Sequence of chain 1.C:
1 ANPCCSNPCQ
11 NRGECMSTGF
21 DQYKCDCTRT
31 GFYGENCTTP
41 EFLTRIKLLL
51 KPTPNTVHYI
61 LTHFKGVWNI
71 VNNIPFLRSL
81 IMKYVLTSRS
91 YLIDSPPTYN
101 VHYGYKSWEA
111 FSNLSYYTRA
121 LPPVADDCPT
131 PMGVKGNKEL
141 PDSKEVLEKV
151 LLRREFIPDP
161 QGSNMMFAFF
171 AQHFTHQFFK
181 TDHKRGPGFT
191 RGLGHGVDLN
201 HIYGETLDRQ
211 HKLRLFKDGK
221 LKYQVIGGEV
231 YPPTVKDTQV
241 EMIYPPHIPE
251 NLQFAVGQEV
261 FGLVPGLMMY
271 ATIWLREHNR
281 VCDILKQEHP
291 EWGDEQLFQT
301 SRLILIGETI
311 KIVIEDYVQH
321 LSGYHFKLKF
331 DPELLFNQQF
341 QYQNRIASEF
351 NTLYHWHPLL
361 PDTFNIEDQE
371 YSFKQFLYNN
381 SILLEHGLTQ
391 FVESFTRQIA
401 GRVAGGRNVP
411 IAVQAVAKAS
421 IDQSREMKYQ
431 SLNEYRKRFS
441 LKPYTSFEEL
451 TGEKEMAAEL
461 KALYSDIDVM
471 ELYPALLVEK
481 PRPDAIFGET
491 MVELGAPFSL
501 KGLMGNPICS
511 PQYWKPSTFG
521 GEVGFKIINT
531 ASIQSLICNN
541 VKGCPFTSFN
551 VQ

Binding-site contacts:
Ligand atom NCB contacts residue TYR324 of chain 1.C at 3.0 Å (h-bond).
Ligand atom CCL contacts residue VAL318 of chain 1.C at 3.6 Å (hydrophobic).
Ligand atom CBL contacts residue SER322 of chain 1.C at 3.7 Å.
Ligand atom CBU contacts residue MET491 of chain 1.C at 3.5 Å (hydrophobic).
Ligand atom NCB contacts residue ARG89 of chain 1.C at 3.6 Å (salt-bridge).
Ligand atom CBS contacts residue TYR354 of chain 1.C at 3.8 Å (hydrophobic).
Ligand atom CL contacts residue MET491 of chain 1.C at 3.8 Å.
Ligand atom CCN contacts residue VAL492 of chain 1.C at 3.3 Å (hydrophobic).
Ligand atom CBS contacts residue TRP356 of chain 1.C at 3.8 Å (hydrophobic).
Ligand atom OAW contacts residue TYR84 of chain 1.C at 3.4 Å.
Ligand atom OBW contacts residue SER499 of chain 1.C at 3.0 Å (h-bond).
Ligand atom CBN contacts residue ALA496 of chain 1.C at 3.6 Å (hydrophobic).
Ligand atom CAV contacts residue TYR84 of chain 1.C at 3.2 Å (hydrophobic).
Ligand atom OCM contacts residue SER322 of chain 1.C at 3.3 Å.
Ligand atom CBT contacts residue GLY495 of chain 1.C at 3.7 Å.
Ligand atom OCA contacts residue ALA496 of chain 1.C at 3.3 Å.
Ligand atom CCL contacts residue LEU500 of chain 1.C at 3.6 Å (hydrophobic).
Ligand atom CBF contacts residue ARG89 of chain 1.C at 3.4 Å.
Ligand atom CCN contacts residue LEU321 of chain 1.C at 3.8 Å (hydrophobic).
Ligand atom CBY contacts residue ARG89 of chain 1.C at 3.3 Å.
Ligand atom CBF contacts residue SER88 of chain 1.C at 3.7 Å.
Ligand atom CBG contacts residue VAL492 of chain 1.C at 3.7 Å (hydrophobic).
Ligand atom CBG contacts residue SER322 of chain 1.C at 3.5 Å.
Ligand atom OAG contacts residue TYR84 of chain 1.C at 2.1 Å (h-bond).
Ligand atom CBN contacts residue VAL318 of chain 1.C at 3.4 Å (hydrophobic).
Ligand atom CBU contacts residue GLY495 of chain 1.C at 3.3 Å.
Ligand atom OCA contacts residue ARG89 of chain 1.C at 2.4 Å (salt-bridge).
Ligand atom CCC contacts residue ARG89 of chain 1.C at 2.8 Å.
Ligand atom OAH contacts residue LYS51 of chain 1.C at 2.7 Å (salt-bridge).
Ligand atom CAB contacts residue TYR84 of chain 1.C at 3.3 Å (hydrophobic).
Ligand atom CCC contacts residue TYR324 of chain 1.C at 3.8 Å (hydrophobic).
Ligand atom NAA contacts residue ARG89 of chain 1.C at 3.6 Å.
Ligand atom CL contacts residue TRP356 of chain 1.C at 3.4 Å.
Ligand atom CBU contacts residue ALA496 of chain 1.C at 3.5 Å (hydrophobic).
Ligand atom OAS contacts residue LYS47 of chain 1.C at 3.5 Å.
Ligand atom CL contacts residue LEU353 of chain 1.C at 2.8 Å.
Ligand atom OBW contacts residue VAL318 of chain 1.C at 3.4 Å.
Ligand atom CBV contacts residue ALA496 of chain 1.C at 3.2 Å (hydrophobic).
Ligand atom CBT contacts residue TRP356 of chain 1.C at 3.7 Å (hydrophobic).
Ligand atom CBV contacts residue GLY495 of chain 1.C at 3.5 Å.

A small-molecule ligand and the protein it binds are described below.
Small molecule (SMILES): COc1ccc2c(c1)c(CC(=O)NCCCCNC(=O)CCC(=O)O[C@@H]1c3cc4c(cc3[C@H](c3cc(OC)c(OC)c(OC)c3)[C@@H]3C(=O)OC[C@H]31)OCO4)c(C)n2C(=O)c1ccc(Cl)cc1